The protein below binds the small molecule below.
Small molecule (SMILES): O=C(O)[C@H]1O[C@@H](O[C@H]2[C@H](O)[C@H](O)[C@H](O)O[C@@H]2C(=O)O)[C@@H](O)[C@@H](O)[C@@H]1O

Sequence of chain 1.B:
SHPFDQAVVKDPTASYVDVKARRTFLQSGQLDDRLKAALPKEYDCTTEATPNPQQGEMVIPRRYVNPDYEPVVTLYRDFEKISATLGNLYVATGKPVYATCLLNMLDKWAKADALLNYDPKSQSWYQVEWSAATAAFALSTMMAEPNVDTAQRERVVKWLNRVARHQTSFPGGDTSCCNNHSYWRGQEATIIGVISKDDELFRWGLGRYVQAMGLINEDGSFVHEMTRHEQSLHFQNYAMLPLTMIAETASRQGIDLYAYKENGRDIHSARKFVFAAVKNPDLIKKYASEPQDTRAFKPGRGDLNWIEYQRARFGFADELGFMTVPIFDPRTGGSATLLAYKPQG

Binding-site contacts:
Ligand atom C1 contacts residue ARG85 of chain 1.B at 4.3 Å.
Ligand atom O2 contacts residue ARG303 of chain 1.B at 3.8 Å.
Ligand atom O2 contacts residue HIS242 of chain 1.B at 4.3 Å.
Ligand atom O3 contacts residue TYR246 of chain 1.B at 3.9 Å.
Ligand atom C6 contacts residue ARG339 of chain 1.B at 4.1 Å.
Ligand atom C5 contacts residue TRP138 of chain 1.B at 3.7 Å (hydrophobic).
Ligand atom C5 contacts residue TYR246 of chain 1.B at 3.9 Å (hydrophobic).
Ligand atom C3 contacts residue HIS242 of chain 1.B at 4.2 Å.
Ligand atom O6A contacts residue ARG309 of chain 1.B at 2.6 Å (salt-bridge).
Ligand atom O4 contacts residue TYR246 of chain 1.B at 3.8 Å.
Ligand atom O6B contacts residue ARG85 of chain 1.B at 3.4 Å (salt-bridge).
Ligand atom O5 contacts residue TRP138 of chain 1.B at 3.7 Å.
Ligand atom C2 contacts residue HIS242 of chain 1.B at 4.3 Å.
Ligand atom C6 contacts residue ARG309 of chain 1.B at 3.8 Å.
Ligand atom O6A contacts residue ARG303 of chain 1.B at 3.6 Å (salt-bridge).
Ligand atom C6 contacts residue TRP138 of chain 1.B at 4.0 Å (hydrophobic).
Ligand atom C1 contacts residue ARG339 of chain 1.B at 4.4 Å.
Ligand atom O5 contacts residue ARG303 of chain 1.B at 4.4 Å.
Ligand atom C5 contacts residue ARG339 of chain 1.B at 4.3 Å.
Ligand atom C3 contacts residue TYR246 of chain 1.B at 3.5 Å (hydrophobic).
Ligand atom C1 contacts residue TYR246 of chain 1.B at 4.2 Å (hydrophobic).
Ligand atom O2 contacts residue ARG339 of chain 1.B at 4.5 Å.
Ligand atom C2 contacts residue TYR246 of chain 1.B at 4.2 Å (hydrophobic).
Ligand atom C6 contacts residue ARG85 of chain 1.B at 3.9 Å.
Ligand atom C6 contacts residue ARG303 of chain 1.B at 3.8 Å.
Ligand atom O2 contacts residue PHE243 of chain 1.B at 4.3 Å.
Ligand atom C1 contacts residue TRP138 of chain 1.B at 4.2 Å (hydrophobic).
Ligand atom C2 contacts residue ARG339 of chain 1.B at 4.0 Å.
Ligand atom O6A contacts residue ARG85 of chain 1.B at 3.9 Å.
Ligand atom C4 contacts residue TYR246 of chain 1.B at 4.0 Å (hydrophobic).
Ligand atom O1 contacts residue PHE243 of chain 1.B at 3.8 Å.
Ligand atom O6B contacts residue TRP138 of chain 1.B at 3.8 Å.
Ligand atom C2 contacts residue PHE243 of chain 1.B at 4.1 Å (hydrophobic).
Ligand atom C1 contacts residue PHE243 of chain 1.B at 4.5 Å (hydrophobic).
Ligand atom O6B contacts residue ARG303 of chain 1.B at 3.3 Å (salt-bridge).
Ligand atom O3 contacts residue ARG303 of chain 1.B at 3.6 Å.
Ligand atom C3 contacts residue ARG85 of chain 1.B at 4.4 Å.
Ligand atom O6B contacts residue ARG339 of chain 1.B at 3.1 Å (salt-bridge).
Ligand atom O4 contacts residue ARG339 of chain 1.B at 4.0 Å.
Ligand atom O3 contacts residue HIS242 of chain 1.B at 3.0 Å (h-bond).